Binding-site contacts:
Ligand atom C8 contacts residue ASN19 of chain 17.T at 4.3 Å.
Ligand atom C2 contacts residue ASN19 of chain 17.T at 3.0 Å.
Ligand atom O5 contacts residue ASN19 of chain 17.T at 2.8 Å (h-bond).
Ligand atom C7 contacts residue ASN19 of chain 17.T at 3.6 Å.
Ligand atom O7 contacts residue ASN19 of chain 17.T at 4.1 Å.
Ligand atom C1 contacts residue ASN19 of chain 17.T at 1.7 Å.
Ligand atom N2 contacts residue ASN19 of chain 17.T at 3.1 Å (h-bond).
Ligand atom C3 contacts residue ASN19 of chain 17.T at 4.1 Å.
Ligand atom C5 contacts residue ASN19 of chain 17.T at 3.8 Å.

Sequence of chain 17.T:
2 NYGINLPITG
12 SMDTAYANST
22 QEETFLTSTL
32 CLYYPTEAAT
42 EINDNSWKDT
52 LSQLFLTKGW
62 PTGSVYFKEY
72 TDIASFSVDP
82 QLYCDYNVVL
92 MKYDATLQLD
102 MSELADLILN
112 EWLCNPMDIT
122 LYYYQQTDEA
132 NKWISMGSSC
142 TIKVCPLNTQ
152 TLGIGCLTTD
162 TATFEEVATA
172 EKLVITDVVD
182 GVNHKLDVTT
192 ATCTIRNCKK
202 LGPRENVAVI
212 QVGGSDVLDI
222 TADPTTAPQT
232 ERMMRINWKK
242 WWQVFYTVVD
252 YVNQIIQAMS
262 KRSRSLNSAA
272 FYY

This small molecule binds to this protein.
Small molecule (SMILES): CC(=O)N[C@H]1[C@H](O[C@H]2[C@H](O)[C@@H](NC(C)=O)CO[C@@H]2CO)O[C@H](CO)[C@@H](O)[C@@H]1O